Binding-site contacts:
Ligand atom O5 contacts residue TRP208 of chain 1.A at 3.8 Å.
Ligand atom C6 contacts residue SER76 of chain 1.A at 4.4 Å.
Ligand atom O7 contacts residue ASN204 of chain 1.A at 3.7 Å.
Ligand atom C4 contacts residue ASN204 of chain 1.A at 4.2 Å.
Ligand atom C5 contacts residue TRP208 of chain 1.A at 3.6 Å (hydrophobic).
Ligand atom N2 contacts residue ASN204 of chain 1.A at 2.8 Å (h-bond).
Ligand atom C6 contacts residue TRP208 of chain 1.A at 3.6 Å (hydrophobic).
Ligand atom C8 contacts residue LEU93 of chain 1.A at 3.9 Å (hydrophobic).
Ligand atom C1 contacts residue TRP208 of chain 1.A at 3.6 Å (hydrophobic).
Ligand atom C8 contacts residue GLN244 of chain 1.A at 3.8 Å.
Ligand atom C8 contacts residue GLU214 of chain 1.A at 3.5 Å.
Ligand atom O3 contacts residue LYS75 of chain 1.A at 4.2 Å.
Ligand atom C7 contacts residue LEU93 of chain 1.A at 4.0 Å (hydrophobic).
Ligand atom O6 contacts residue ARG74 of chain 1.A at 4.3 Å.
Ligand atom C7 contacts residue TRP208 of chain 1.A at 4.2 Å (hydrophobic).
Ligand atom C1 contacts residue ASN204 of chain 1.A at 1.4 Å.
Ligand atom O7 contacts residue LEU93 of chain 1.A at 3.8 Å.
Ligand atom O6 contacts residue ASP205 of chain 1.A at 2.5 Å (salt-bridge).
Ligand atom C6 contacts residue ASP205 of chain 1.A at 3.6 Å.
Ligand atom O5 contacts residue ASP205 of chain 1.A at 3.3 Å (salt-bridge).
Ligand atom O6 contacts residue SER77 of chain 1.A at 4.4 Å.
Ligand atom O7 contacts residue ARG74 of chain 1.A at 4.5 Å.
Ligand atom C7 contacts residue ASN204 of chain 1.A at 3.4 Å.
Ligand atom O7 contacts residue TRP208 of chain 1.A at 3.3 Å.
Ligand atom C1 contacts residue ASP205 of chain 1.A at 4.2 Å.
Ligand atom C3 contacts residue ASN204 of chain 1.A at 3.7 Å.
Ligand atom O6 contacts residue SER76 of chain 1.A at 4.5 Å.
Ligand atom O2 contacts residue LYS75 of chain 1.A at 2.6 Å (salt-bridge).
Ligand atom C5 contacts residue ASN204 of chain 1.A at 3.6 Å.
Ligand atom C2 contacts residue ASN204 of chain 1.A at 2.4 Å.
Ligand atom C6 contacts residue GLU209 of chain 1.A at 4.4 Å.
Ligand atom O5 contacts residue ASN204 of chain 1.A at 2.4 Å (h-bond).
Ligand atom C1 contacts residue LYS75 of chain 1.A at 4.2 Å.
Ligand atom O6 contacts residue GLU209 of chain 1.A at 4.0 Å.
Ligand atom C5 contacts residue ASP205 of chain 1.A at 4.0 Å.
Ligand atom C2 contacts residue LYS75 of chain 1.A at 3.6 Å.
Ligand atom C8 contacts residue ALA243 of chain 1.A at 4.3 Å (hydrophobic).
Ligand atom O7 contacts residue GLN244 of chain 1.A at 4.2 Å.

The small molecule below binds the protein below.
Small molecule (SMILES): CC(=O)N[C@H]1[C@H](O[C@H]2[C@H](O)[C@@H](NC(C)=O)CO[C@@H]2CO)O[C@H](CO)[C@@H](O[C@H]2O[C@H](CO)[C@@H](O)[C@H](O)[C@@H]2O)[C@@H]1O

Sequence of chain 1.A:
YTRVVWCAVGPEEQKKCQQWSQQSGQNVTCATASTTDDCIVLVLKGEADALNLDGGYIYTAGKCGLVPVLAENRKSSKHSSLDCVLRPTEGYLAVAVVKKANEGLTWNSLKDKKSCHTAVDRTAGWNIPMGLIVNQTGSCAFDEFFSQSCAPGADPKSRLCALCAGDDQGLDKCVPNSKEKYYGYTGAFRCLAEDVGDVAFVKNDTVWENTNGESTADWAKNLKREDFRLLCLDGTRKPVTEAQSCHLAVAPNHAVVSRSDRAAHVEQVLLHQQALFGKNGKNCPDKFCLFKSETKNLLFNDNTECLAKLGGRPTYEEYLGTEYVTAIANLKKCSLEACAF